Sequence of chain 1.B:
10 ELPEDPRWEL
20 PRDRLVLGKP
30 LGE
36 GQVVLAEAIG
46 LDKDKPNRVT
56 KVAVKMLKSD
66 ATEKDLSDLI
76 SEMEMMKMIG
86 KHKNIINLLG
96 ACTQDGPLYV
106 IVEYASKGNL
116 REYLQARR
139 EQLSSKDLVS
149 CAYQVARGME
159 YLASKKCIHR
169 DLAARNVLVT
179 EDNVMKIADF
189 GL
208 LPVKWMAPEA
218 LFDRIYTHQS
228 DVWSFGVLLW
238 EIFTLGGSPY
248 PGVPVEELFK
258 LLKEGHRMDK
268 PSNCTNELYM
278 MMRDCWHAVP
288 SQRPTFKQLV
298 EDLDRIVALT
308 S

Binding-site contacts:
Ligand atom C6 contacts residue TYR109 of chain 1.B at 3.8 Å (hydrophobic).
Ligand atom CAL contacts residue VAL107 of chain 1.B at 3.6 Å (hydrophobic).
Ligand atom C6 contacts residue ALA110 of chain 1.B at 3.7 Å (hydrophobic).
Ligand atom CLK contacts residue ALA186 of chain 1.B at 3.2 Å.
Ligand atom OAG contacts residue VAL107 of chain 1.B at 3.7 Å.
Ligand atom CAD contacts residue ILE91 of chain 1.B at 3.8 Å (hydrophobic).
Ligand atom C6 contacts residue LEU176 of chain 1.B at 3.8 Å (hydrophobic).
Ligand atom C2 contacts residue ALA110 of chain 1.B at 3.9 Å (hydrophobic).
Ligand atom CLK contacts residue LEU176 of chain 1.B at 3.8 Å.
Ligand atom CAB contacts residue VAL107 of chain 1.B at 3.6 Å (hydrophobic).
Ligand atom OBC contacts residue ASN114 of chain 1.B at 3.5 Å (h-bond).
Ligand atom OBC contacts residue LEU176 of chain 1.B at 3.9 Å.
Ligand atom OAG contacts residue LYS60 of chain 1.B at 3.4 Å.
Ligand atom C6 contacts residue GLU108 of chain 1.B at 3.2 Å.
Ligand atom CLJ contacts residue VAL38 of chain 1.B at 3.7 Å.
Ligand atom C5 contacts residue ALA58 of chain 1.B at 3.7 Å (hydrophobic).
Ligand atom N1 contacts residue ALA110 of chain 1.B at 3.0 Å (h-bond).
Ligand atom CLJ contacts residue VAL107 of chain 1.B at 3.7 Å.
Ligand atom CAJ contacts residue PHE188 of chain 1.B at 3.8 Å (hydrophobic).
Ligand atom CLK contacts residue ASP187 of chain 1.B at 3.6 Å.
Ligand atom CAJ contacts residue MET81 of chain 1.B at 3.7 Å (hydrophobic).
Ligand atom CAI contacts residue VAL105 of chain 1.B at 3.5 Å (hydrophobic).
Ligand atom CLJ contacts residue LYS60 of chain 1.B at 3.6 Å.
Ligand atom CAI contacts residue MET81 of chain 1.B at 3.8 Å (hydrophobic).
Ligand atom OAH contacts residue ASP187 of chain 1.B at 3.0 Å (salt-bridge).
Ligand atom CAJ contacts residue GLU77 of chain 1.B at 3.7 Å.
Ligand atom CBE contacts residue ASN114 of chain 1.B at 3.8 Å.
Ligand atom CAY contacts residue LEU30 of chain 1.B at 3.3 Å (hydrophobic).
Ligand atom C5 contacts residue LEU176 of chain 1.B at 3.7 Å (hydrophobic).
Ligand atom OBL contacts residue VAL38 of chain 1.B at 3.6 Å.
Ligand atom CBF contacts residue GLU117 of chain 1.B at 2.7 Å.
Ligand atom N1 contacts residue TYR109 of chain 1.B at 3.7 Å.
Ligand atom CAJ contacts residue ASP187 of chain 1.B at 3.6 Å.
Ligand atom CAF contacts residue GLU77 of chain 1.B at 3.4 Å.
Ligand atom CAL contacts residue ALA58 of chain 1.B at 3.8 Å (hydrophobic).
Ligand atom CAI contacts residue VAL107 of chain 1.B at 3.7 Å (hydrophobic).
Ligand atom C6 contacts residue ALA58 of chain 1.B at 3.6 Å (hydrophobic).
Ligand atom CBE contacts residue GLU117 of chain 1.B at 3.1 Å.
Ligand atom NAU contacts residue ALA110 of chain 1.B at 3.0 Å (h-bond).
Ligand atom C4 contacts residue LEU176 of chain 1.B at 3.7 Å (hydrophobic).

The protein below binds the small molecule below.
Small molecule (SMILES): CNc1ncc2c(n1)N([C@H]1CCN(C(=O)/C=C/CN(C)C)C1)C(=O)N(c1c(Cl)c(OC)cc(OC)c1Cl)C2